Binding-site contacts:
Ligand atom O7 contacts residue LEU46 of chain 1.B at 3.8 Å.
Ligand atom O7 contacts residue PRO48 of chain 1.B at 4.2 Å.
Ligand atom O5 contacts residue ASN53 of chain 1.B at 2.2 Å (h-bond).
Ligand atom O7 contacts residue TRP92 of chain 1.B at 4.2 Å.
Ligand atom C2 contacts residue ASN53 of chain 1.B at 2.2 Å.
Ligand atom C7 contacts residue LEU46 of chain 1.B at 4.0 Å (hydrophobic).
Ligand atom C7 contacts residue PRO48 of chain 1.B at 4.3 Å (hydrophobic).
Ligand atom C8 contacts residue PRO48 of chain 1.B at 3.8 Å (hydrophobic).
Ligand atom C4 contacts residue ASN53 of chain 1.B at 4.0 Å.
Ligand atom C5 contacts residue ASN53 of chain 1.B at 3.6 Å.
Ligand atom N2 contacts residue LEU46 of chain 1.B at 3.9 Å.
Ligand atom C3 contacts residue ASN53 of chain 1.B at 3.7 Å.
Ligand atom C8 contacts residue ASN53 of chain 1.B at 3.5 Å.
Ligand atom N2 contacts residue ASN53 of chain 1.B at 3.0 Å (h-bond).
Ligand atom C7 contacts residue ASN53 of chain 1.B at 3.7 Å.
Ligand atom C1 contacts residue ASN53 of chain 1.B at 1.7 Å.

This protein binds this small molecule.
Small molecule (SMILES): CC(=O)N[C@@H]1[C@@H](O)[C@H](O)[C@@H](CO)O[C@H]1O

Sequence of chain 1.B:
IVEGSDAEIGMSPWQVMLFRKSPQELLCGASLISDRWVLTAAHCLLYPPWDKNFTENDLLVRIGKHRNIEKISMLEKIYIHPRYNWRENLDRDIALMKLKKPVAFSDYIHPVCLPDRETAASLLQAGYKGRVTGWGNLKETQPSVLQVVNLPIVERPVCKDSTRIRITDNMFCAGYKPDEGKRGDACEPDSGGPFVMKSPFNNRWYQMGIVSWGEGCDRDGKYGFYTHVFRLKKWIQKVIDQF